The small molecule below binds the protein below.
Small molecule (SMILES): CCOc1ccc(Oc2ccc(OCc3cc(F)ccc3F)cc2)c(N)c1

Binding-site contacts:
Ligand atom O03 contacts residue GLY843 of chain 1.A at 3.8 Å.
Ligand atom C23 contacts residue LEU137 of chain 1.A at 3.8 Å (hydrophobic).
Ligand atom C25 contacts residue PHE248 of chain 1.A at 3.6 Å (hydrophobic).
Ligand atom N06 contacts residue CYS245 of chain 1.A at 3.3 Å (h-bond).
Ligand atom C27 contacts residue TRP210 of chain 1.A at 3.6 Å (hydrophobic).
Ligand atom C27 contacts residue VAL206 of chain 1.A at 3.9 Å (hydrophobic).
Ligand atom C09 contacts residue VAL134 of chain 1.A at 3.7 Å (hydrophobic).
Ligand atom C19 contacts residue GLY843 of chain 1.A at 3.4 Å.
Ligand atom C16 contacts residue VAL134 of chain 1.A at 3.7 Å (hydrophobic).
Ligand atom C22 contacts residue LEU137 of chain 1.A at 3.5 Å (hydrophobic).
Ligand atom C09 contacts residue ASP839 of chain 1.A at 3.6 Å.
Ligand atom N06 contacts residue ALA249 of chain 1.A at 3.7 Å.
Ligand atom C18 contacts residue THR207 of chain 1.A at 3.7 Å.
Ligand atom C23 contacts residue ASP839 of chain 1.A at 3.8 Å.
Ligand atom C14 contacts residue CYS245 of chain 1.A at 3.7 Å (hydrophobic).
Ligand atom C07 contacts residue ASP839 of chain 1.A at 3.7 Å.
Ligand atom C24 contacts residue LEU257 of chain 1.A at 3.7 Å (hydrophobic).
Ligand atom C26 contacts residue ASP839 of chain 1.A at 3.8 Å.
Ligand atom C13 contacts residue CYS245 of chain 1.A at 3.8 Å (hydrophobic).
Ligand atom F02 contacts residue GLU132 of chain 1.A at 3.5 Å.
Ligand atom C20 contacts residue THR207 of chain 1.A at 3.7 Å.
Ligand atom F02 contacts residue LEU137 of chain 1.A at 3.3 Å.
Ligand atom C11 contacts residue GLY843 of chain 1.A at 3.8 Å.
Ligand atom C15 contacts residue THR207 of chain 1.A at 3.9 Å.
Ligand atom C21 contacts residue ASP839 of chain 1.A at 3.6 Å.
Ligand atom F01 contacts residue VAL203 of chain 1.A at 3.2 Å.
Ligand atom C17 contacts residue GLY843 of chain 1.A at 3.5 Å.
Ligand atom C10 contacts residue GLY843 of chain 1.A at 3.7 Å.
Ligand atom O03 contacts residue ASP839 of chain 1.A at 3.7 Å.
Ligand atom C22 contacts residue ASP839 of chain 1.A at 3.7 Å.
Ligand atom C24 contacts residue ASP839 of chain 1.A at 3.7 Å.
Ligand atom C10 contacts residue VAL134 of chain 1.A at 3.9 Å (hydrophobic).
Ligand atom C21 contacts residue VAL134 of chain 1.A at 3.7 Å (hydrophobic).
Ligand atom N06 contacts residue THR138 of chain 1.A at 3.7 Å.
Ligand atom C24 contacts residue HIS200 of chain 1.A at 3.5 Å.
Ligand atom O05 contacts residue TRP210 of chain 1.A at 3.1 Å.
Ligand atom C17 contacts residue LEU137 of chain 1.A at 3.9 Å (hydrophobic).
Ligand atom O04 contacts residue GLY847 of chain 1.A at 3.4 Å.
Ligand atom C18 contacts residue VAL134 of chain 1.A at 3.9 Å (hydrophobic).
Ligand atom O05 contacts residue CYS245 of chain 1.A at 3.8 Å.

Sequence of chain 1.A:
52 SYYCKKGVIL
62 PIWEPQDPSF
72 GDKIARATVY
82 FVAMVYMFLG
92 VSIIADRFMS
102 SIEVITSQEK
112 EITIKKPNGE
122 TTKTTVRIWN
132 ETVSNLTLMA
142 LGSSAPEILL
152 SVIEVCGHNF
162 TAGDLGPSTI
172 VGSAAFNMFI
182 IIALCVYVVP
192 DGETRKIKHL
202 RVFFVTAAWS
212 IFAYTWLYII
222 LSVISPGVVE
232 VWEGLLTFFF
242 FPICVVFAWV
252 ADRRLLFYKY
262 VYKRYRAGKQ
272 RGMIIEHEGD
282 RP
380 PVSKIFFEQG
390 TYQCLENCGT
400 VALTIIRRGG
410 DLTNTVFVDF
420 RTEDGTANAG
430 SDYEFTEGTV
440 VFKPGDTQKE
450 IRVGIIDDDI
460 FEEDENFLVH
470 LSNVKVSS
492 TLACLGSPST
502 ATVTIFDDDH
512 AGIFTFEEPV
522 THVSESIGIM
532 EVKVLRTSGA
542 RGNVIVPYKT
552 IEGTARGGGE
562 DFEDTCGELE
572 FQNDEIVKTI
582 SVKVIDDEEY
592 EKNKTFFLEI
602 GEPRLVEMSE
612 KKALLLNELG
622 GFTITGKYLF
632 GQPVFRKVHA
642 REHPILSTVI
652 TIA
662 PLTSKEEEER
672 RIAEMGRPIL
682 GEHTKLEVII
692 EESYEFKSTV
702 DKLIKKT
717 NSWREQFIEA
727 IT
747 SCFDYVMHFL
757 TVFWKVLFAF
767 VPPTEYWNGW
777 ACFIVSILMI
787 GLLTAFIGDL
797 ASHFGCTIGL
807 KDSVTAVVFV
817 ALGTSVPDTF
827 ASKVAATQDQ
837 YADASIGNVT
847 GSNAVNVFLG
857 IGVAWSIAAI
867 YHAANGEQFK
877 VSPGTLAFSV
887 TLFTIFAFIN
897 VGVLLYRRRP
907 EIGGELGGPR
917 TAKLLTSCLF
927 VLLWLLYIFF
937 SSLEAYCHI